Binding-site contacts:
Ligand atom OXT contacts residue LEU73 of chain 1.B at 3.6 Å.
Ligand atom CB contacts residue ILE113 of chain 1.B at 4.1 Å (hydrophobic).
Ligand atom CA contacts residue TRP273 of chain 1.B at 3.7 Å (hydrophobic).
Ligand atom O3 contacts residue THR179 of chain 1.B at 3.5 Å.
Ligand atom C contacts residue TYR137 of chain 1.B at 3.6 Å (hydrophobic).
Ligand atom CB contacts residue TRP273 of chain 1.B at 4.0 Å (hydrophobic).
Ligand atom OXT contacts residue SER74 of chain 1.B at 2.9 Å (h-bond).
Ligand atom CB contacts residue NAD1 of chain 1.F at 4.0 Å.
Ligand atom O3 contacts residue THR178 of chain 1.B at 3.5 Å.
Ligand atom CB contacts residue THR112 of chain 1.B at 4.3 Å.
Ligand atom C contacts residue SER74 of chain 1.B at 3.8 Å.
Ligand atom C contacts residue THR112 of chain 1.B at 4.0 Å.
Ligand atom CA contacts residue THR179 of chain 1.B at 3.8 Å.
Ligand atom CA contacts residue SER74 of chain 1.B at 4.1 Å.
Ligand atom CB contacts residue THR179 of chain 1.B at 3.5 Å.
Ligand atom O contacts residue NAD1 of chain 1.F at 3.3 Å.
Ligand atom O contacts residue TYR137 of chain 1.B at 2.7 Å (h-bond).
Ligand atom C contacts residue TRP273 of chain 1.B at 4.2 Å (hydrophobic).
Ligand atom O3 contacts residue SER74 of chain 1.B at 3.5 Å (h-bond).
Ligand atom CB contacts residue PRO165 of chain 1.B at 4.0 Å (hydrophobic).
Ligand atom O contacts residue THR112 of chain 1.B at 3.1 Å (h-bond).
Ligand atom O contacts residue LEU73 of chain 1.B at 4.2 Å.
Ligand atom CB contacts residue GLY166 of chain 1.B at 3.9 Å.
Ligand atom C contacts residue LEU73 of chain 1.B at 4.1 Å (hydrophobic).
Ligand atom C contacts residue NAD1 of chain 1.F at 4.2 Å.
Ligand atom O3 contacts residue TRP273 of chain 1.B at 3.5 Å.
Ligand atom OXT contacts residue TYR137 of chain 1.B at 3.5 Å.

Sequence of chain 1.B:
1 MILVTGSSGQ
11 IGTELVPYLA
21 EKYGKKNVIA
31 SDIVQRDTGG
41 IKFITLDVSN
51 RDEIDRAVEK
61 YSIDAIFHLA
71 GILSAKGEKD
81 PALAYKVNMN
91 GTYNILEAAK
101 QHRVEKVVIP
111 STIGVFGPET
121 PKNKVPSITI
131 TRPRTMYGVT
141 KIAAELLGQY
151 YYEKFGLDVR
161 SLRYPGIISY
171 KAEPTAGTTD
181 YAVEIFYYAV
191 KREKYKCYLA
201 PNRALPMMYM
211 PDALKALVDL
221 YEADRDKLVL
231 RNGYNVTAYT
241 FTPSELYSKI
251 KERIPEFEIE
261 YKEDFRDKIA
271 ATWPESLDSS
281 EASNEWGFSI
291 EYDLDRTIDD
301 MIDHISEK

The protein below binds the small molecule below.
Small molecule (SMILES): CC(=O)C(=O)O